Binding-site contacts:
Ligand atom N3 contacts residue NDP1 of chain 1.C at 3.4 Å (h-bond).
Ligand atom NAG contacts residue ILE121 of chain 1.A at 3.1 Å (h-bond).
Ligand atom CAK contacts residue MET33 of chain 1.A at 3.4 Å (hydrophobic).
Ligand atom N3 contacts residue VAL10 of chain 1.A at 3.4 Å.
Ligand atom NAG contacts residue NDP1 of chain 1.C at 3.5 Å (h-bond).
Ligand atom N1 contacts residue PHE36 of chain 1.A at 3.6 Å.
Ligand atom OAQ contacts residue PRO63 of chain 1.A at 3.5 Å.
Ligand atom N3 contacts residue ALA11 of chain 1.A at 3.7 Å.
Ligand atom C5 contacts residue NDP1 of chain 1.C at 3.3 Å.
Ligand atom CAW contacts residue MET33 of chain 1.A at 3.7 Å (hydrophobic).
Ligand atom N1 contacts residue GLU32 of chain 1.A at 2.7 Å (salt-bridge).
Ligand atom CAX contacts residue MET33 of chain 1.A at 3.2 Å (hydrophobic).
Ligand atom CAE contacts residue GLU32 of chain 1.A at 3.4 Å.
Ligand atom C4 contacts residue ILE9 of chain 1.A at 3.7 Å (hydrophobic).
Ligand atom C6 contacts residue GLU32 of chain 1.A at 3.4 Å.
Ligand atom CAA contacts residue ILE121 of chain 1.A at 3.5 Å (hydrophobic).
Ligand atom CAD contacts residue MET33 of chain 1.A at 3.5 Å (hydrophobic).
Ligand atom C4 contacts residue NDP1 of chain 1.C at 3.1 Å.
Ligand atom CAY contacts residue MET33 of chain 1.A at 3.4 Å (hydrophobic).
Ligand atom OAO contacts residue SER61 of chain 1.A at 3.7 Å.
Ligand atom C2 contacts residue ALA11 of chain 1.A at 3.6 Å (hydrophobic).
Ligand atom CAU contacts residue MET33 of chain 1.A at 3.7 Å (hydrophobic).
Ligand atom C2 contacts residue VAL10 of chain 1.A at 3.7 Å (hydrophobic).
Ligand atom NAF contacts residue THR140 of chain 1.A at 3.5 Å (h-bond).
Ligand atom NAG contacts residue ILE9 of chain 1.A at 3.0 Å (h-bond).
Ligand atom CAH contacts residue NDP1 of chain 1.C at 3.7 Å.
Ligand atom CAC contacts residue MET33 of chain 1.A at 2.6 Å (hydrophobic).
Ligand atom NAF contacts residue VAL10 of chain 1.A at 3.2 Å (h-bond).
Ligand atom N3 contacts residue ILE9 of chain 1.A at 3.4 Å (h-bond).
Ligand atom C4 contacts residue PHE36 of chain 1.A at 3.3 Å (hydrophobic).
Ligand atom OAO contacts residue PRO63 of chain 1.A at 3.2 Å.
Ligand atom CAL contacts residue THR58 of chain 1.A at 3.2 Å.
Ligand atom NAF contacts residue GLU32 of chain 1.A at 2.8 Å (salt-bridge).
Ligand atom NAG contacts residue PHE36 of chain 1.A at 3.5 Å.
Ligand atom NAF contacts residue ALA11 of chain 1.A at 3.6 Å.
Ligand atom OAP contacts residue MET33 of chain 1.A at 3.6 Å (h-bond).
Ligand atom NAG contacts residue TYR127 of chain 1.A at 3.3 Å (h-bond).
Ligand atom C2 contacts residue GLU32 of chain 1.A at 3.5 Å.
Ligand atom N3 contacts residue PHE36 of chain 1.A at 3.5 Å.
Ligand atom C5 contacts residue PHE36 of chain 1.A at 3.6 Å (hydrophobic).

Sequence of chain 1.A:
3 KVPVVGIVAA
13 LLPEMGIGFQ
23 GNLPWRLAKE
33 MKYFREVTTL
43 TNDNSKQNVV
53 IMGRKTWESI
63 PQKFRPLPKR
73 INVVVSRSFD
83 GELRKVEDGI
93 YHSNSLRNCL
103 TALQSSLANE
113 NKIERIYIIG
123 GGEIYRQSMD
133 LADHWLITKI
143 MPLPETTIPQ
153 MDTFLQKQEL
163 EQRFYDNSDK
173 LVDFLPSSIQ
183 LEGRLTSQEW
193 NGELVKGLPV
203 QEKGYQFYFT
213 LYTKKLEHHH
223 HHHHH

The protein below binds the small molecule below.
Small molecule (SMILES): CC[C@@H](C#Cc1c(C)nc(N)nc1N)c1cc(OC)c(OC)c(OC)c1